A protein and the small-molecule ligand that binds it are described below.
Small molecule (SMILES): OC[C@H]1O[C@@H](O)[C@@H](O)[C@@H](O)[C@@H]1O

Sequence of chain 1.F:
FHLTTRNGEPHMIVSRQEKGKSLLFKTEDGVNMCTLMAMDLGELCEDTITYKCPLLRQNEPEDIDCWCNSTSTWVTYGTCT

Binding-site contacts:
Ligand atom O2 contacts residue BMA1 of chain 1.BA at 3.0 Å (h-bond).
Ligand atom C1 contacts residue NAG1 of chain 1.Z at 1.7 Å.
Ligand atom O6 contacts residue NAG1 of chain 1.Z at 4.5 Å.
Ligand atom C2 contacts residue NAG1 of chain 1.Z at 2.9 Å.
Ligand atom C2 contacts residue BMA1 of chain 1.BA at 3.2 Å.
Ligand atom O2 contacts residue HIS2 of chain 1.F at 3.4 Å (h-bond).
Ligand atom C4 contacts residue BMA1 of chain 1.BA at 3.6 Å.
Ligand atom O5 contacts residue NAG1 of chain 1.Z at 2.5 Å (h-bond).
Ligand atom C3 contacts residue NAG1 of chain 1.Z at 4.1 Å.
Ligand atom O4 contacts residue BMA1 of chain 1.BA at 4.0 Å.
Ligand atom C5 contacts residue NAG1 of chain 1.Z at 3.8 Å.
Ligand atom C2 contacts residue HIS2 of chain 1.F at 4.5 Å.
Ligand atom C3 contacts residue BMA1 of chain 1.BA at 2.5 Å.
Ligand atom O2 contacts residue NAG1 of chain 1.Z at 3.4 Å (h-bond).
Ligand atom O3 contacts residue BMA1 of chain 1.BA at 1.1 Å.